This protein binds this small molecule.
Small molecule (SMILES): CC(C)C[C@H](NC(=O)[C@H](CC(C)C)NC(=O)c1ccccc1)C(=O)O

Sequence of chain 1.Z:
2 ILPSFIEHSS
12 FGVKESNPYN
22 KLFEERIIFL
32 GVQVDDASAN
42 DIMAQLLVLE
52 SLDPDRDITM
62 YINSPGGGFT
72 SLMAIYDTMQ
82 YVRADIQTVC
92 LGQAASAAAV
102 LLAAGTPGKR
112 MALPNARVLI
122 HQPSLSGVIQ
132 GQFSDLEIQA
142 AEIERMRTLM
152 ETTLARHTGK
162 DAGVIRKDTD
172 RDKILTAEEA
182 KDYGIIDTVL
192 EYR

Binding-site contacts:
Ligand atom CB contacts residue GLY68 of chain 1.Z at 3.7 Å.
Ligand atom C2 contacts residue ALA98 of chain 1.Z at 4.0 Å (hydrophobic).
Ligand atom C3 contacts residue MET151 of chain 1.Z at 4.0 Å (hydrophobic).
Ligand atom CB contacts residue LEU126 of chain 1.Z at 3.9 Å (hydrophobic).
Ligand atom C4 contacts residue ALA98 of chain 1.Z at 3.6 Å (hydrophobic).
Ligand atom O contacts residue PHE70 of chain 1.Z at 3.8 Å.
Ligand atom O contacts residue GLY68 of chain 1.Z at 3.7 Å.
Ligand atom CD1 contacts residue SER125 of chain 1.Z at 3.1 Å.
Ligand atom C contacts residue PRO124 of chain 1.Z at 4.0 Å (hydrophobic).
Ligand atom C6 contacts residue GLY68 of chain 1.Z at 3.5 Å.
Ligand atom C5 contacts residue PHE70 of chain 1.Z at 3.3 Å (hydrophobic).
Ligand atom C4 contacts residue LEU73 of chain 1.Z at 3.5 Å (hydrophobic).
Ligand atom CG contacts residue SER125 of chain 1.Z at 3.1 Å.
Ligand atom N contacts residue GLY68 of chain 1.Z at 2.9 Å (h-bond).
Ligand atom CD2 contacts residue PHE70 of chain 1.Z at 3.6 Å (hydrophobic).
Ligand atom CA contacts residue SER125 of chain 1.Z at 4.0 Å.
Ligand atom C5 contacts residue LEU73 of chain 1.Z at 3.4 Å (hydrophobic).
Ligand atom C6 contacts residue ALA98 of chain 1.Z at 4.1 Å (hydrophobic).
Ligand atom C contacts residue LEU126 of chain 1.Z at 3.5 Å (hydrophobic).
Ligand atom O1 contacts residue PRO124 of chain 1.Z at 3.2 Å.
Ligand atom C contacts residue SER125 of chain 1.Z at 4.1 Å.
Ligand atom CB contacts residue SER125 of chain 1.Z at 3.5 Å.
Ligand atom O1 contacts residue SER125 of chain 1.Z at 3.0 Å (h-bond).
Ligand atom OXT contacts residue SER127 of chain 1.Z at 3.0 Å (h-bond).
Ligand atom C6 contacts residue PHE70 of chain 1.Z at 3.6 Å (hydrophobic).
Ligand atom N contacts residue SER125 of chain 1.Z at 3.4 Å (h-bond).
Ligand atom C1 contacts residue GLY68 of chain 1.Z at 3.8 Å.
Ligand atom C6 contacts residue GLY69 of chain 1.Z at 4.0 Å.
Ligand atom O contacts residue GLY69 of chain 1.Z at 3.2 Å.
Ligand atom O contacts residue LEU126 of chain 1.Z at 3.2 Å.
Ligand atom C contacts residue SER127 of chain 1.Z at 4.0 Å.
Ligand atom C5 contacts residue ALA98 of chain 1.Z at 3.7 Å (hydrophobic).
Ligand atom CA contacts residue GLY68 of chain 1.Z at 3.8 Å.
Ligand atom C2 contacts residue PRO124 of chain 1.Z at 4.1 Å (hydrophobic).
Ligand atom C contacts residue GLY68 of chain 1.Z at 3.8 Å.
Ligand atom C4 contacts residue PHE70 of chain 1.Z at 4.0 Å (hydrophobic).
Ligand atom C3 contacts residue ALA98 of chain 1.Z at 3.6 Å (hydrophobic).
Ligand atom OXT contacts residue LEU126 of chain 1.Z at 3.8 Å.
Ligand atom C3 contacts residue SER97 of chain 1.Z at 4.0 Å.
Ligand atom OXT contacts residue GLY128 of chain 1.Z at 4.0 Å.